Sequence of chain 1.C:
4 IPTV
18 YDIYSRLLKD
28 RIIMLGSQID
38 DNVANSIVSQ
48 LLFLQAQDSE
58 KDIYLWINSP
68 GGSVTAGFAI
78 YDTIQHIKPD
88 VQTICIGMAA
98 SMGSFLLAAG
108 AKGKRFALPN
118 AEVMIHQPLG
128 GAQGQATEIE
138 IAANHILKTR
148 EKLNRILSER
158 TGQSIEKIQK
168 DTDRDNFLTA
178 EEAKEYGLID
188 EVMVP

Sequence of chain 1.D:
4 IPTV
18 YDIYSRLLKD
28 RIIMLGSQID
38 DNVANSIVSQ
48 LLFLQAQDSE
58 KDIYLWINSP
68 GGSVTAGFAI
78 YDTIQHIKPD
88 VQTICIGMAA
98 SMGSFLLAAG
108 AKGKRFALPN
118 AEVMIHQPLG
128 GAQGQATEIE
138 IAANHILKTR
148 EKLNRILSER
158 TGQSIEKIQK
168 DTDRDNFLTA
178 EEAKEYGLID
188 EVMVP

Binding-site contacts:
Ligand atom F33 contacts residue PHE50 of chain 1.D at 3.2 Å.
Ligand atom C34 contacts residue ALA53 of chain 1.D at 3.9 Å (hydrophobic).
Ligand atom C08 contacts residue ILE91 of chain 1.C at 3.8 Å (hydrophobic).
Ligand atom C34 contacts residue PHE50 of chain 1.D at 3.9 Å (hydrophobic).
Ligand atom N27 contacts residue ASP27 of chain 1.C at 3.8 Å.
Ligand atom C12 contacts residue LEU49 of chain 1.D at 3.7 Å (hydrophobic).
Ligand atom C29 contacts residue ASP27 of chain 1.C at 3.5 Å.
Ligand atom C28 contacts residue ALA53 of chain 1.D at 3.5 Å (hydrophobic).
Ligand atom C16 contacts residue TRP63 of chain 1.C at 3.0 Å (hydrophobic).
Ligand atom C15 contacts residue ILE93 of chain 1.C at 3.6 Å (hydrophobic).
Ligand atom C15 contacts residue TRP63 of chain 1.C at 3.4 Å (hydrophobic).
Ligand atom C14 contacts residue ILE93 of chain 1.C at 3.4 Å (hydrophobic).
Ligand atom C16 contacts residue ILE29 of chain 1.C at 3.6 Å (hydrophobic).
Ligand atom C31 contacts residue ASP27 of chain 1.C at 3.5 Å.
Ligand atom C12 contacts residue ILE93 of chain 1.C at 3.7 Å (hydrophobic).
Ligand atom C30 contacts residue ASP27 of chain 1.C at 3.0 Å.
Ligand atom C13 contacts residue LEU49 of chain 1.D at 3.2 Å (hydrophobic).
Ligand atom F33 contacts residue ARG23 of chain 1.C at 3.6 Å.
Ligand atom C34 contacts residue LEU49 of chain 1.D at 3.8 Å (hydrophobic).
Ligand atom C07 contacts residue TYR61 of chain 1.C at 3.7 Å (hydrophobic).
Ligand atom O19 contacts residue MET190 of chain 1.C at 3.1 Å.
Ligand atom C35 contacts residue ILE29 of chain 1.C at 3.9 Å (hydrophobic).
Ligand atom C28 contacts residue ASP27 of chain 1.C at 3.5 Å.
Ligand atom C15 contacts residue LEU49 of chain 1.D at 3.0 Å (hydrophobic).
Ligand atom C07 contacts residue ILE91 of chain 1.C at 3.4 Å (hydrophobic).
Ligand atom C30 contacts residue ALA53 of chain 1.D at 3.1 Å (hydrophobic).
Ligand atom C13 contacts residue ILE93 of chain 1.C at 3.1 Å (hydrophobic).
Ligand atom C31 contacts residue ARG23 of chain 1.C at 3.5 Å.
Ligand atom O24 contacts residue TYR61 of chain 1.C at 3.7 Å.
Ligand atom C11 contacts residue HIS83 of chain 1.D at 3.6 Å.
Ligand atom C16 contacts residue LEU49 of chain 1.D at 3.8 Å (hydrophobic).
Ligand atom C35 contacts residue ALA53 of chain 1.D at 3.5 Å (hydrophobic).
Ligand atom C31 contacts residue ALA53 of chain 1.D at 3.6 Å (hydrophobic).
Ligand atom C14 contacts residue LEU49 of chain 1.D at 3.2 Å (hydrophobic).
Ligand atom C17 contacts residue TRP63 of chain 1.C at 3.7 Å (hydrophobic).
Ligand atom C29 contacts residue ALA53 of chain 1.D at 3.1 Å (hydrophobic).
Ligand atom F33 contacts residue LEU24 of chain 1.C at 3.1 Å.
Ligand atom C35 contacts residue LEU49 of chain 1.D at 3.9 Å (hydrophobic).
Ligand atom N06 contacts residue TYR61 of chain 1.C at 3.7 Å.
Ligand atom C17 contacts residue ILE29 of chain 1.C at 3.8 Å (hydrophobic).

A small-molecule ligand and the protein it binds are described below.
Small molecule (SMILES): C[C@H]1C(=O)N(Cc2cccc3ccccc23)C[C@@H]2N(C(=O)NCc3ccc(F)cc3)CCC(=O)N21